The protein below binds the small molecule below.
Small molecule (SMILES): Cc1cn([C@H]2C[C@H](O[P](=O)(O)OC[C@H]3O[C@@H](n4cnc5c(N)ncnc54)C[C@@H]3O[P](=O)(O)OC[C@H]3O[C@@H](n4cnc5c(=O)nc(N)[nH]c54)C[C@@H]3O[P](=O)(O)OC[C@H]3O[C@@H](n4cnc5c(N)ncnc54)C[C@@H]3OP(=O)(O)O)[C@@H](CO[P](=O)(O)O[C@H]3C[C@H](n4cc(C)c(=O)[nH]c4=O)O[C@@H]3CO[P](=O)(O)O[C@H]3C[C@H](n4cnc5c(N)ncnc54)O[C@@H]3CO[P](=O)(O)O[C@H]3C[C@H](n4ccc(N)nc4=O)O[C@@H]3CO)O2)c(=O)[nH]c1=O

Binding-site contacts:
Ligand atom C2 contacts residue DT3 of chain 1.B at 3.3 Å.
Ligand atom C4 contacts residue DA5 of chain 1.B at 3.5 Å.
Ligand atom N1 contacts residue DG7 of chain 1.B at 3.5 Å (h-bond).
Ligand atom OP1 contacts residue LYS234 of chain 1.C at 3.2 Å (salt-bridge).
Ligand atom O6 contacts residue DC2 of chain 1.B at 2.7 Å (h-bond).
Ligand atom OP1 contacts residue GLY231 of chain 1.C at 3.2 Å.
Ligand atom N1 contacts residue DC2 of chain 1.B at 2.8 Å (h-bond).
Ligand atom C2 contacts residue DG7 of chain 1.B at 3.5 Å.
Ligand atom C2 contacts residue DC2 of chain 1.B at 3.3 Å.
Ligand atom N6 contacts residue DC2 of chain 1.B at 3.5 Å (h-bond).
Ligand atom N6 contacts residue DA5 of chain 1.B at 3.1 Å (h-bond).
Ligand atom N6 contacts residue DT3 of chain 1.B at 2.7 Å (h-bond).
Ligand atom C6 contacts residue DT3 of chain 1.B at 3.3 Å.
Ligand atom C2 contacts residue DT6 of chain 1.B at 3.3 Å.
Ligand atom N3 contacts residue DA4 of chain 1.B at 2.3 Å (h-bond).
Ligand atom C2 contacts residue DA4 of chain 1.B at 3.2 Å.
Ligand atom N1 contacts residue DT3 of chain 1.B at 2.5 Å (h-bond).
Ligand atom O2 contacts residue DG7 of chain 1.B at 2.6 Å (h-bond).
Ligand atom O4 contacts residue DA4 of chain 1.B at 2.5 Å (h-bond).
Ligand atom O4 contacts residue DA5 of chain 1.B at 3.1 Å (h-bond).
Ligand atom OP1 contacts residue LYS230 of chain 1.C at 3.2 Å (salt-bridge).
Ligand atom C4 contacts residue DA4 of chain 1.B at 3.2 Å.
Ligand atom C2 contacts residue DT1 of chain 1.B at 3.3 Å.
Ligand atom O2 contacts residue DA4 of chain 1.B at 3.1 Å.
Ligand atom OP2 contacts residue LYS230 of chain 1.C at 3.5 Å (salt-bridge).
Ligand atom N1 contacts residue DT6 of chain 1.B at 2.6 Å (h-bond).
Ligand atom C6 contacts residue DC2 of chain 1.B at 3.2 Å.
Ligand atom N1 contacts residue DT1 of chain 1.B at 2.8 Å (h-bond).
Ligand atom N2 contacts residue DT3 of chain 1.B at 3.1 Å (h-bond).
Ligand atom N2 contacts residue DC2 of chain 1.B at 2.9 Å (h-bond).
Ligand atom O5' contacts residue GLY231 of chain 1.C at 3.6 Å.
Ligand atom O4 contacts residue DT3 of chain 1.B at 3.5 Å (h-bond).
Ligand atom N6 contacts residue DT1 of chain 1.B at 3.0 Å (h-bond).
Ligand atom C2 contacts residue DG7 of chain 1.B at 3.2 Å.
Ligand atom OP1 contacts residue THR233 of chain 1.C at 2.9 Å (h-bond).
Ligand atom N6 contacts residue DT6 of chain 1.B at 3.1 Å (h-bond).
Ligand atom N3 contacts residue DA5 of chain 1.B at 2.9 Å (h-bond).
Ligand atom C6 contacts residue DT1 of chain 1.B at 3.5 Å.
Ligand atom N3 contacts residue DG7 of chain 1.B at 3.2 Å (h-bond).
Ligand atom OP1 contacts residue GLU232 of chain 1.C at 3.1 Å (salt-bridge).

Sequence of chain 1.C:
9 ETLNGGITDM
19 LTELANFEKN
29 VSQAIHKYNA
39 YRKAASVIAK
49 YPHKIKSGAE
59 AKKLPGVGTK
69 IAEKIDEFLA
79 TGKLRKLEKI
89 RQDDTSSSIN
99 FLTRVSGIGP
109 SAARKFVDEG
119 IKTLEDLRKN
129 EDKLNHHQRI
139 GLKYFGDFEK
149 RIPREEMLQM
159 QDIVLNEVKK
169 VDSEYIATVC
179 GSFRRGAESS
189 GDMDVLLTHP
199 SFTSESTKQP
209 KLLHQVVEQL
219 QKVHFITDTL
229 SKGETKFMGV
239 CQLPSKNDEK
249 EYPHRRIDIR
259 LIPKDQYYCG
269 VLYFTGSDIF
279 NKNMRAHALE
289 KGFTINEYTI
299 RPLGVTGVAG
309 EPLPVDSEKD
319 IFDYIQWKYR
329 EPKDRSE